Sequence of chain 19.C:
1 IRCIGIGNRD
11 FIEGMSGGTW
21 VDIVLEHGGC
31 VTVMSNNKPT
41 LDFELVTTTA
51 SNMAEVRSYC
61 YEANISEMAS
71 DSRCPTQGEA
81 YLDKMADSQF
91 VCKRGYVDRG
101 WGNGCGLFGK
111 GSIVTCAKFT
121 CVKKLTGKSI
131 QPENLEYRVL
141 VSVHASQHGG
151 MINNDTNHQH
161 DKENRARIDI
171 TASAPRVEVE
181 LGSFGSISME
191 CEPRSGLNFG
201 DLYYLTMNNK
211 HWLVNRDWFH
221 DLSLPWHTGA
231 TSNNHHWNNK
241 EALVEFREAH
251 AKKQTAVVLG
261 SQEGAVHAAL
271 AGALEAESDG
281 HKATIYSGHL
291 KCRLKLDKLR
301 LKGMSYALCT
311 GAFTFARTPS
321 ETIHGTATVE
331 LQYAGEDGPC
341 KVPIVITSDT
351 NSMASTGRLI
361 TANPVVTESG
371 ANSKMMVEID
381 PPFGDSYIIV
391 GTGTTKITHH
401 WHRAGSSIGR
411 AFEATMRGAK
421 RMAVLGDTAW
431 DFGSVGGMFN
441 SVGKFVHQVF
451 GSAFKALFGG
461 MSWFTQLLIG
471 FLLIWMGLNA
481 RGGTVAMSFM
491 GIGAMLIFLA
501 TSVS

Binding-site contacts:
Ligand atom O5 contacts residue THR156 of chain 19.C at 3.8 Å.
Ligand atom C6 contacts residue THR156 of chain 19.C at 3.9 Å.
Ligand atom C7 contacts residue ASN154 of chain 19.C at 3.7 Å.
Ligand atom C6 contacts residue THR156 of chain 19.C at 3.8 Å.
Ligand atom C5 contacts residue ASN154 of chain 19.C at 3.6 Å.
Ligand atom C3 contacts residue MET151 of chain 19.C at 4.1 Å (hydrophobic).
Ligand atom O5 contacts residue MET151 of chain 19.C at 3.9 Å.
Ligand atom O5 contacts residue ASN157 of chain 19.C at 4.2 Å.
Ligand atom C8 contacts residue ASN157 of chain 19.C at 3.3 Å.
Ligand atom C8 contacts residue THR156 of chain 19.C at 4.2 Å.
Ligand atom N2 contacts residue GLY150 of chain 19.C at 3.5 Å (h-bond).
Ligand atom C7 contacts residue GLY150 of chain 19.C at 3.1 Å.
Ligand atom C1 contacts residue MET151 of chain 19.C at 4.2 Å (hydrophobic).
Ligand atom C6 contacts residue ASP161 of chain 19.C at 3.7 Å.
Ligand atom O6 contacts residue MET151 of chain 19.C at 4.4 Å.
Ligand atom C1 contacts residue THR156 of chain 19.C at 4.2 Å.
Ligand atom C5 contacts residue THR156 of chain 19.C at 4.1 Å.
Ligand atom C5 contacts residue THR156 of chain 19.C at 3.8 Å.
Ligand atom C2 contacts residue GLY150 of chain 19.C at 3.8 Å.
Ligand atom N2 contacts residue ASN154 of chain 19.C at 2.9 Å (h-bond).
Ligand atom O5 contacts residue ASN154 of chain 19.C at 2.3 Å (h-bond).
Ligand atom C4 contacts residue MET151 of chain 19.C at 3.9 Å (hydrophobic).
Ligand atom C1 contacts residue GLY150 of chain 19.C at 4.0 Å.
Ligand atom C1 contacts residue ASN154 of chain 19.C at 1.4 Å.
Ligand atom C3 contacts residue ASN154 of chain 19.C at 3.8 Å.
Ligand atom C2 contacts residue MET151 of chain 19.C at 4.3 Å (hydrophobic).
Ligand atom O7 contacts residue GLY150 of chain 19.C at 2.9 Å (h-bond).
Ligand atom O7 contacts residue HIS148 of chain 19.C at 3.6 Å.
Ligand atom O5 contacts residue THR156 of chain 19.C at 4.1 Å.
Ligand atom C5 contacts residue MET151 of chain 19.C at 3.8 Å (hydrophobic).
Ligand atom C8 contacts residue GLY150 of chain 19.C at 3.7 Å.
Ligand atom O7 contacts residue ASN154 of chain 19.C at 4.0 Å.
Ligand atom C4 contacts residue ASN154 of chain 19.C at 4.2 Å.
Ligand atom C2 contacts residue ASN154 of chain 19.C at 2.4 Å.
Ligand atom C6 contacts residue ASN157 of chain 19.C at 3.7 Å.

This protein binds this small molecule.
Small molecule (SMILES): CC(=O)N[C@H]1[C@H](O[C@H]2[C@H](O)[C@@H](NC(C)=O)CO[C@@H]2CO[C@@H]2O[C@@H](C)[C@@H](O)[C@@H](O)[C@@H]2O)O[C@H](CO)[C@@H](O)[C@@H]1O